Binding-site contacts:
Ligand atom CA contacts residue GLN106 of chain 1.A at 3.5 Å.
Ligand atom CG1 contacts residue VAL105 of chain 1.A at 3.9 Å (hydrophobic).
Ligand atom CG contacts residue GLN106 of chain 1.A at 4.2 Å.
Ligand atom O contacts residue LEU14 of chain 1.A at 4.1 Å.
Ligand atom CE2 contacts residue GLN112 of chain 1.A at 3.9 Å.
Ligand atom CB contacts residue LEU14 of chain 1.A at 3.9 Å (hydrophobic).
Ligand atom CG1 contacts residue GLN106 of chain 1.A at 3.8 Å.
Ligand atom N contacts residue TRP108 of chain 1.A at 3.0 Å (h-bond).
Ligand atom CD1 contacts residue PHE66 of chain 1.A at 4.1 Å (hydrophobic).
Ligand atom CE1 contacts residue TRP108 of chain 1.A at 4.1 Å (hydrophobic).
Ligand atom CA contacts residue LEU14 of chain 1.A at 4.0 Å (hydrophobic).
Ligand atom CG contacts residue LEU70 of chain 1.A at 3.6 Å (hydrophobic).
Ligand atom O contacts residue MET102 of chain 1.A at 3.4 Å.
Ligand atom CB contacts residue GLN106 of chain 1.A at 3.5 Å.
Ligand atom N contacts residue GLN106 of chain 1.A at 3.1 Å (h-bond).
Ligand atom CD contacts residue HIS67 of chain 1.A at 3.6 Å.
Ligand atom O contacts residue TRP108 of chain 1.A at 3.1 Å (h-bond).
Ligand atom O contacts residue GLN106 of chain 1.A at 3.2 Å (h-bond).
Ligand atom CB contacts residue LEU70 of chain 1.A at 4.0 Å (hydrophobic).
Ligand atom O contacts residue GLN106 of chain 1.A at 3.7 Å.
Ligand atom CD2 contacts residue ARG17 of chain 1.A at 4.0 Å.
Ligand atom C contacts residue TRP108 of chain 1.A at 3.5 Å (hydrophobic).
Ligand atom CD1 contacts residue GLN112 of chain 1.A at 3.9 Å.
Ligand atom CE1 contacts residue GLN112 of chain 1.A at 3.9 Å.
Ligand atom CD1 contacts residue TRP108 of chain 1.A at 3.5 Å (hydrophobic).
Ligand atom CD1 contacts residue LEU70 of chain 1.A at 3.7 Å (hydrophobic).
Ligand atom CG contacts residue ASN71 of chain 1.A at 3.8 Å.
Ligand atom CB contacts residue TRP108 of chain 1.A at 3.6 Å (hydrophobic).
Ligand atom CB contacts residue GLN112 of chain 1.A at 3.7 Å.
Ligand atom C contacts residue TRP108 of chain 1.A at 4.1 Å (hydrophobic).
Ligand atom C contacts residue GLN106 of chain 1.A at 3.4 Å.
Ligand atom CD2 contacts residue GLN112 of chain 1.A at 3.4 Å.
Ligand atom CA contacts residue TRP108 of chain 1.A at 3.8 Å (hydrophobic).
Ligand atom N contacts residue GLN106 of chain 1.A at 3.8 Å.
Ligand atom CA contacts residue TRP108 of chain 1.A at 3.6 Å (hydrophobic).
Ligand atom CG contacts residue HIS67 of chain 1.A at 4.1 Å.
Ligand atom CG contacts residue GLN112 of chain 1.A at 3.6 Å.
Ligand atom CD2 contacts residue LEU14 of chain 1.A at 3.8 Å (hydrophobic).
Ligand atom CZ contacts residue GLN112 of chain 1.A at 4.0 Å.
Ligand atom CD contacts residue LEU14 of chain 1.A at 3.8 Å (hydrophobic).

Sequence of chain 1.A:
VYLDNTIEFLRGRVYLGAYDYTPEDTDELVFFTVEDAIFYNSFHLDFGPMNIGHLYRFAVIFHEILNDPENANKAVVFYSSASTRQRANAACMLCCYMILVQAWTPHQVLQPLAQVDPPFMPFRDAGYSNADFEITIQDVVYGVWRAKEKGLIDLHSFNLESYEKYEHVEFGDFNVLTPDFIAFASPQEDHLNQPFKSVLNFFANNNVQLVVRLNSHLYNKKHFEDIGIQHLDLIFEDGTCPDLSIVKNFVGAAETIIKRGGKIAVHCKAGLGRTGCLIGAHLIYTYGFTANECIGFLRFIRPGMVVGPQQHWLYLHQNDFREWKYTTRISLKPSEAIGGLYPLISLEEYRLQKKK

The protein below binds the small molecule below.
Small molecule (SMILES): CC(C)C[C@H](NC(=O)[C@H](C)NC(=O)[C@@H]1CCCN1C(=O)[C@@H](N)C(C)C)C(=O)N[C@@H](C)C(=O)N[C@@H](Cc1ccc(O)cc1)C(=O)N1CCC[C@H]1C=O